The small molecule below binds the protein below.
Small molecule (SMILES): CC[C@H](C)[C@H](NC(=O)[C@H](CC(C)C)NC(=O)[C@H](CO)NC(=O)CNC(=O)[C@@H](NC(=O)[C@@H](N)[C@@H](C)O)C(C)C)C(=O)N[C@H](C=O)CCC(N)=O

Binding-site contacts:
Ligand atom CA contacts residue ARG29 of chain 10.C at 4.2 Å.
Ligand atom CG1 contacts residue ASP243 of chain 10.C at 3.3 Å.
Ligand atom N contacts residue ASP243 of chain 10.C at 3.3 Å (salt-bridge).
Ligand atom N contacts residue ARG35 of chain 10.C at 4.1 Å.
Ligand atom CG1 contacts residue ARG35 of chain 10.C at 4.4 Å.
Ligand atom CG2 contacts residue PRO43 of chain 10.C at 4.3 Å (hydrophobic).
Ligand atom CA contacts residue ASP243 of chain 10.C at 3.3 Å.
Ligand atom CB contacts residue ARG35 of chain 10.C at 3.8 Å.
Ligand atom O contacts residue ASP243 of chain 10.C at 4.3 Å.
Ligand atom C contacts residue PRO43 of chain 10.C at 4.5 Å (hydrophobic).
Ligand atom N contacts residue ARG35 of chain 10.C at 4.4 Å.
Ligand atom C contacts residue ARG35 of chain 10.C at 3.5 Å.
Ligand atom CA contacts residue ASP243 of chain 10.C at 4.2 Å.
Ligand atom CG2 contacts residue ARG35 of chain 10.C at 3.9 Å.
Ligand atom N contacts residue ARG35 of chain 10.C at 4.1 Å.
Ligand atom O contacts residue ARG29 of chain 10.C at 4.2 Å.
Ligand atom C contacts residue ARG35 of chain 10.C at 3.7 Å.
Ligand atom O contacts residue ASP243 of chain 10.C at 4.3 Å.
Ligand atom O contacts residue ARG35 of chain 10.C at 3.3 Å (salt-bridge).
Ligand atom N contacts residue ASP243 of chain 10.C at 3.8 Å.
Ligand atom CG2 contacts residue GLU245 of chain 10.C at 3.4 Å.
Ligand atom O contacts residue PRO43 of chain 10.C at 3.7 Å.
Ligand atom CG2 contacts residue ARG36 of chain 10.C at 3.8 Å.
Ligand atom CD2 contacts residue ARG29 of chain 10.C at 3.8 Å.
Ligand atom CB contacts residue ASP243 of chain 10.C at 4.2 Å.
Ligand atom CA contacts residue ARG35 of chain 10.C at 4.5 Å.
Ligand atom OG contacts residue ARG35 of chain 10.C at 4.2 Å.
Ligand atom O contacts residue PHE37 of chain 10.C at 3.8 Å.
Ligand atom C contacts residue ASP243 of chain 10.C at 3.5 Å.
Ligand atom O contacts residue ARG29 of chain 10.C at 3.0 Å (salt-bridge).
Ligand atom CB contacts residue ARG35 of chain 10.C at 3.4 Å.
Ligand atom O contacts residue ILE25 of chain 10.C at 3.8 Å.
Ligand atom C contacts residue ARG29 of chain 10.C at 3.9 Å.
Ligand atom CB contacts residue ASP243 of chain 10.C at 3.9 Å.
Ligand atom O contacts residue ARG35 of chain 10.C at 2.9 Å (salt-bridge).
Ligand atom CD1 contacts residue ARG29 of chain 10.C at 3.6 Å.
Ligand atom C contacts residue ARG36 of chain 10.C at 3.2 Å.
Ligand atom O contacts residue ARG36 of chain 10.C at 2.9 Å (salt-bridge).
Ligand atom OG contacts residue PHE244 of chain 10.C at 3.7 Å.
Ligand atom C contacts residue ASP243 of chain 10.C at 4.4 Å.

Sequence of chain 10.C:
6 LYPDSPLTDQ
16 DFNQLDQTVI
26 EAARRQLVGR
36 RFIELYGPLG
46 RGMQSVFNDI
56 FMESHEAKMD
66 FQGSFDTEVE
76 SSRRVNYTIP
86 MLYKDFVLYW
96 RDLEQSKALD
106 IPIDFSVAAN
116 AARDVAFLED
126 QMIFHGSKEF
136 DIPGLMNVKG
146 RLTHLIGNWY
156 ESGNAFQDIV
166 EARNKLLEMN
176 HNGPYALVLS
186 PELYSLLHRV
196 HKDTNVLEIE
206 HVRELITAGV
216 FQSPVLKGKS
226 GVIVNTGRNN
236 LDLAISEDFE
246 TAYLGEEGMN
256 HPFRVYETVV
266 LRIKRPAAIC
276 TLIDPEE